The protein below binds the small molecule below.
Small molecule (SMILES): Cc1cn([C@H]2C[C@H](O[P](=O)(O)OC[C@H]3O[C@@H](n4cnc5c(N)ncnc54)C[C@@H]3O[P](=O)(O)OC[C@H]3O[C@@H](n4ccc(N)nc4=O)C[C@@H]3O)[C@@H](CO[P](=O)(O)O[C@H]3C[C@H](n4cnc5c(=O)nc(N)[nH]c54)O[C@@H]3CO[P](=O)(O)O[C@H]3C[C@H](n4cnc5c(N)ncnc54)O[C@@H]3CO[P](=O)(O)O[C@H]3C[C@H](n4ccc(N)nc4=O)O[C@@H]3CO)O2)c(=O)[nH]c1=O

Binding-site contacts:
Ligand atom N1 contacts residue DT5 of chain 1.D at 2.9 Å (h-bond).
Ligand atom OP1 contacts residue GLY105 of chain 1.A at 3.1 Å (h-bond).
Ligand atom C2 contacts residue DT2 of chain 1.D at 3.3 Å.
Ligand atom OP1 contacts residue ARG248 of chain 1.A at 3.3 Å (salt-bridge).
Ligand atom O2 contacts residue DA3 of chain 1.D at 3.1 Å.
Ligand atom OP1 contacts residue LYS107 of chain 1.A at 3.3 Å (salt-bridge).
Ligand atom N4 contacts residue DG1 of chain 1.D at 3.0 Å (h-bond).
Ligand atom C4 contacts residue DG6 of chain 1.D at 3.3 Å.
Ligand atom O3' contacts residue TRP102 of chain 1.A at 3.3 Å.
Ligand atom N1 contacts residue DC4 of chain 1.D at 3.0 Å (h-bond).
Ligand atom OP1 contacts residue GLY103 of chain 1.A at 2.9 Å (h-bond).
Ligand atom N6 contacts residue DT5 of chain 1.D at 3.1 Å (h-bond).
Ligand atom O2 contacts residue DG6 of chain 1.D at 2.8 Å (h-bond).
Ligand atom C1' contacts residue TYR265 of chain 1.A at 3.3 Å (hydrophobic).
Ligand atom OP1 contacts residue ASP187 of chain 1.A at 2.8 Å (salt-bridge).
Ligand atom O5' contacts residue GLY105 of chain 1.A at 3.2 Å.
Ligand atom N3 contacts residue DA3 of chain 1.D at 2.8 Å (h-bond).
Ligand atom N2 contacts residue DT5 of chain 1.D at 3.2 Å (h-bond).
Ligand atom OP1 contacts residue TRP102 of chain 1.A at 2.8 Å (h-bond).
Ligand atom OP1 contacts residue ASP189 of chain 1.A at 3.0 Å (salt-bridge).
Ligand atom O3' contacts residue THR267 of chain 1.A at 3.3 Å (h-bond).
Ligand atom O4 contacts residue DA3 of chain 1.D at 3.4 Å (h-bond).
Ligand atom O3' contacts residue GLY268 of chain 1.A at 3.4 Å.
Ligand atom N3 contacts residue DG6 of chain 1.D at 3.0 Å (h-bond).
Ligand atom C2 contacts residue DG6 of chain 1.D at 3.3 Å.
Ligand atom N3 contacts residue DG6 of chain 1.D at 3.1 Å (h-bond).
Ligand atom N2 contacts residue DC4 of chain 1.D at 2.7 Å (h-bond).
Ligand atom OP1 contacts residue THR108 of chain 1.A at 2.7 Å (h-bond).
Ligand atom OP2 contacts residue LYS107 of chain 1.A at 3.4 Å (salt-bridge).
Ligand atom O2 contacts residue ASN273 of chain 1.A at 3.1 Å (h-bond).
Ligand atom N3 contacts residue TYR265 of chain 1.A at 2.6 Å (h-bond).
Ligand atom C2' contacts residue TYR265 of chain 1.A at 3.4 Å (hydrophobic).
Ligand atom N1 contacts residue DT2 of chain 1.D at 2.8 Å (h-bond).
Ligand atom N6 contacts residue DT2 of chain 1.D at 3.1 Å (h-bond).
Ligand atom O3' contacts residue PHE266 of chain 1.A at 3.3 Å (h-bond).
Ligand atom O2 contacts residue DG1 of chain 1.D at 2.9 Å (h-bond).
Ligand atom N3 contacts residue DG1 of chain 1.D at 2.9 Å (h-bond).
Ligand atom O6 contacts residue DC4 of chain 1.D at 3.1 Å (h-bond).
Ligand atom OP1 contacts residue LYS107 of chain 1.A at 3.4 Å.
Ligand atom N4 contacts residue DG6 of chain 1.D at 3.1 Å (h-bond).

Sequence of chain 1.A:
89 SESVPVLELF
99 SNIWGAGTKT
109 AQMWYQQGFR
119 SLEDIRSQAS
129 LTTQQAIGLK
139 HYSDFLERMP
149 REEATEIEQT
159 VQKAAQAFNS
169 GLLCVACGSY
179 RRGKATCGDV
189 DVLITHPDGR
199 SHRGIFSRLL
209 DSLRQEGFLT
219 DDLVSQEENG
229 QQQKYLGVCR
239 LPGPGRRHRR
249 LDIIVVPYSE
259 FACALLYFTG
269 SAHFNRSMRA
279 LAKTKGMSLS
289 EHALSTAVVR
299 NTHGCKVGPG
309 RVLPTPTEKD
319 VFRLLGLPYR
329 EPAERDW